Sequence of chain 1.A:
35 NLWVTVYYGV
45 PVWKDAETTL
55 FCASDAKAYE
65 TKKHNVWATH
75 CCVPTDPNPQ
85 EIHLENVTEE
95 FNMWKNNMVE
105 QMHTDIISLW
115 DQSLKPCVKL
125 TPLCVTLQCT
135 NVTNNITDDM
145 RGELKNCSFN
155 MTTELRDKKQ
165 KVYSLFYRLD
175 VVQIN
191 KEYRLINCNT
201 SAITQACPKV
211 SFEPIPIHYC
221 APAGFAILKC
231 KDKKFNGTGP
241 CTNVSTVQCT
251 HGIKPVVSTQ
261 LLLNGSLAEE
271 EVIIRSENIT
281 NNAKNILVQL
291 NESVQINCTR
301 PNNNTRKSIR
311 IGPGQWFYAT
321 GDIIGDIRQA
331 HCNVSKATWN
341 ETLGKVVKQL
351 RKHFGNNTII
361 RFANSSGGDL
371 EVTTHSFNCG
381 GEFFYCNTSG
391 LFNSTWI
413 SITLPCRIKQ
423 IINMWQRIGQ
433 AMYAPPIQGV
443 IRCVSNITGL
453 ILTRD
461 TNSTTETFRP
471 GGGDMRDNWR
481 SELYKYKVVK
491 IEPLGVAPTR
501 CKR

Binding-site contacts:
Ligand atom C3 contacts residue ASP322 of chain 1.A at 4.0 Å.
Ligand atom C4 contacts residue ASN150 of chain 1.A at 4.3 Å.
Ligand atom O7 contacts residue ASN138 of chain 1.A at 3.7 Å.
Ligand atom O7 contacts residue ASN150 of chain 1.A at 3.3 Å (h-bond).
Ligand atom C8 contacts residue LEU169 of chain 1.A at 3.9 Å (hydrophobic).
Ligand atom C7 contacts residue ASN150 of chain 1.A at 3.3 Å.
Ligand atom C1 contacts residue ASN150 of chain 1.A at 1.5 Å.
Ligand atom C8 contacts residue VAL136 of chain 1.A at 4.0 Å (hydrophobic).
Ligand atom C3 contacts residue ASN150 of chain 1.A at 3.9 Å.
Ligand atom N2 contacts residue LEU169 of chain 1.A at 4.5 Å.
Ligand atom N2 contacts residue ASN150 of chain 1.A at 3.0 Å (h-bond).
Ligand atom C7 contacts residue ASP322 of chain 1.A at 3.9 Å.
Ligand atom O3 contacts residue ASP322 of chain 1.A at 4.3 Å.
Ligand atom C2 contacts residue ASP322 of chain 1.A at 4.0 Å.
Ligand atom C8 contacts residue ASP322 of chain 1.A at 3.9 Å.
Ligand atom N2 contacts residue ASP322 of chain 1.A at 3.1 Å (salt-bridge).
Ligand atom O7 contacts residue VAL136 of chain 1.A at 4.0 Å.
Ligand atom O5 contacts residue ASN150 of chain 1.A at 2.4 Å (h-bond).
Ligand atom C5 contacts residue ASN150 of chain 1.A at 3.8 Å.
Ligand atom C8 contacts residue ASN150 of chain 1.A at 4.5 Å.
Ligand atom C7 contacts residue LEU169 of chain 1.A at 4.3 Å (hydrophobic).
Ligand atom C2 contacts residue ASN150 of chain 1.A at 2.6 Å.

This protein binds this small molecule.
Small molecule (SMILES): CC(=O)N[C@H]1[C@H](O[C@H]2[C@H](O)[C@@H](NC(C)=O)CO[C@@H]2CO)O[C@H](CO)[C@@H](O)[C@@H]1O